Sequence of chain 1.B:
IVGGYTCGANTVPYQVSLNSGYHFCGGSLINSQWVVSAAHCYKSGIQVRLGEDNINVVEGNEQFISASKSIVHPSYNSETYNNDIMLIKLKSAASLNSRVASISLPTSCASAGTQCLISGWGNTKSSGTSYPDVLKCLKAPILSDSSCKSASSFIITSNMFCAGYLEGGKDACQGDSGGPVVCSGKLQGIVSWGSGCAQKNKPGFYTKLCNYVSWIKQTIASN

Binding-site contacts:
Ligand atom C22 contacts residue ALA172 of chain 1.B at 3.0 Å (hydrophobic).
Ligand atom N82 contacts residue THR80 of chain 1.B at 3.5 Å.
Ligand atom C43 contacts residue TYR81 of chain 1.B at 3.7 Å (hydrophobic).
Ligand atom N24 contacts residue GLY204 of chain 1.B at 3.3 Å.
Ligand atom N26 contacts residue ALA172 of chain 1.B at 3.1 Å (h-bond).
Ligand atom C74 contacts residue GLU79 of chain 1.B at 3.8 Å.
Ligand atom N65 contacts residue TYR81 of chain 1.B at 3.8 Å.
Ligand atom N24 contacts residue ASP171 of chain 1.B at 2.9 Å (salt-bridge).
Ligand atom N26 contacts residue GLY196 of chain 1.B at 2.8 Å (h-bond).
Ligand atom N26 contacts residue CYS197 of chain 1.B at 3.6 Å.
Ligand atom C76 contacts residue PHE154 of chain 1.B at 3.8 Å (hydrophobic).
Ligand atom N26 contacts residue GLY194 of chain 1.B at 3.6 Å.
Ligand atom C74 contacts residue THR80 of chain 1.B at 3.7 Å.
Ligand atom N24 contacts residue TRP193 of chain 1.B at 3.8 Å.
Ligand atom C74 contacts residue PHE154 of chain 1.B at 3.7 Å (hydrophobic).
Ligand atom C1 contacts residue GLN174 of chain 1.B at 3.8 Å.
Ligand atom C15 contacts residue GLY194 of chain 1.B at 3.5 Å.
Ligand atom C16 contacts residue GLY194 of chain 1.B at 3.5 Å.
Ligand atom N26 contacts residue ASP171 of chain 1.B at 2.7 Å (salt-bridge).
Ligand atom C15 contacts residue TRP193 of chain 1.B at 3.7 Å (hydrophobic).
Ligand atom C76 contacts residue TRP193 of chain 1.B at 3.2 Å (hydrophobic).
Ligand atom C16 contacts residue GLY196 of chain 1.B at 3.4 Å.
Ligand atom C22 contacts residue GLY194 of chain 1.B at 3.5 Å.
Ligand atom C14 contacts residue TRP193 of chain 1.B at 3.6 Å (hydrophobic).
Ligand atom C13 contacts residue CYS173 of chain 1.B at 3.8 Å (hydrophobic).
Ligand atom C64 contacts residue TYR81 of chain 1.B at 3.7 Å (hydrophobic).
Ligand atom C76 contacts residue THR80 of chain 1.B at 3.5 Å.
Ligand atom C1 contacts residue SER177 of chain 1.B at 3.5 Å.
Ligand atom N82 contacts residue PHE154 of chain 1.B at 3.3 Å.
Ligand atom C22 contacts residue ASP171 of chain 1.B at 3.5 Å.
Ligand atom C13 contacts residue TRP193 of chain 1.B at 3.8 Å (hydrophobic).
Ligand atom N24 contacts residue ALA172 of chain 1.B at 3.1 Å (h-bond).
Ligand atom C5 contacts residue GLN174 of chain 1.B at 3.8 Å.
Ligand atom C6 contacts residue GLN174 of chain 1.B at 3.8 Å.
Ligand atom C15 contacts residue ALA172 of chain 1.B at 3.6 Å (hydrophobic).
Ligand atom C66 contacts residue GLU79 of chain 1.B at 3.2 Å.
Ligand atom C16 contacts residue CYS197 of chain 1.B at 3.7 Å (hydrophobic).
Ligand atom C64 contacts residue TRP193 of chain 1.B at 3.5 Å (hydrophobic).
Ligand atom N82 contacts residue GLU79 of chain 1.B at 3.0 Å (salt-bridge).
Ligand atom O38 contacts residue GLN174 of chain 1.B at 2.9 Å.

The protein below binds the small molecule below.
Small molecule (SMILES): [H]/N=C(/N)c1ccc2ccc(CN(c3ccc(OC4CCN(/C(C)=N/[H])CC4)cc3)S(=O)(=O)CC(=O)O)cc2c1